Binding-site contacts:
Ligand atom C2 contacts residue VAL191 of chain 1.A at 3.7 Å (hydrophobic).
Ligand atom N contacts residue GLY204 of chain 1.A at 3.8 Å.
Ligand atom C5 contacts residue GLY194 of chain 1.A at 4.2 Å.
Ligand atom C3 contacts residue GLN174 of chain 1.A at 4.4 Å.
Ligand atom C1 contacts residue SER172 of chain 1.A at 3.4 Å.
Ligand atom C5 contacts residue CYS197 of chain 1.A at 4.2 Å (hydrophobic).
Ligand atom C1 contacts residue TRP193 of chain 1.A at 3.8 Å (hydrophobic).
Ligand atom C3 contacts residue SER192 of chain 1.A at 4.0 Å.
Ligand atom C1 contacts residue CYS173 of chain 1.A at 4.1 Å (hydrophobic).
Ligand atom C5 contacts residue GLY196 of chain 1.A at 4.1 Å.
Ligand atom C6 contacts residue SER172 of chain 1.A at 3.8 Å.
Ligand atom C2 contacts residue SER172 of chain 1.A at 3.6 Å.
Ligand atom N contacts residue TRP193 of chain 1.A at 3.7 Å.
Ligand atom C2 contacts residue SER192 of chain 1.A at 4.5 Å.
Ligand atom C6 contacts residue CYS173 of chain 1.A at 4.1 Å (hydrophobic).
Ligand atom C6 contacts residue TRP193 of chain 1.A at 4.1 Å (hydrophobic).
Ligand atom C3 contacts residue CYS173 of chain 1.A at 3.8 Å (hydrophobic).
Ligand atom N contacts residue GLY194 of chain 1.A at 4.3 Å.
Ligand atom C6 contacts residue GLY194 of chain 1.A at 3.8 Å.
Ligand atom C3 contacts residue SER177 of chain 1.A at 3.6 Å.
Ligand atom C2 contacts residue TRP193 of chain 1.A at 4.0 Å (hydrophobic).
Ligand atom C3 contacts residue TRP193 of chain 1.A at 4.2 Å (hydrophobic).
Ligand atom C6 contacts residue GLY196 of chain 1.A at 3.4 Å.
Ligand atom N contacts residue CYS173 of chain 1.A at 4.3 Å.
Ligand atom C1 contacts residue GLY196 of chain 1.A at 4.5 Å.
Ligand atom C4 contacts residue TRP193 of chain 1.A at 4.5 Å (hydrophobic).
Ligand atom C4 contacts residue CYS173 of chain 1.A at 3.9 Å (hydrophobic).
Ligand atom C2 contacts residue CYS173 of chain 1.A at 4.2 Å (hydrophobic).
Ligand atom C1 contacts residue GLY194 of chain 1.A at 4.0 Å.
Ligand atom C6 contacts residue CYS197 of chain 1.A at 4.0 Å (hydrophobic).
Ligand atom C4 contacts residue GLN174 of chain 1.A at 3.9 Å.
Ligand atom C5 contacts residue GLN174 of chain 1.A at 4.1 Å.
Ligand atom N contacts residue ASP171 of chain 1.A at 3.5 Å (salt-bridge).
Ligand atom C3 contacts residue VAL191 of chain 1.A at 4.1 Å (hydrophobic).
Ligand atom C4 contacts residue SER177 of chain 1.A at 4.1 Å.
Ligand atom N contacts residue SER172 of chain 1.A at 3.0 Å (h-bond).
Ligand atom C5 contacts residue CYS173 of chain 1.A at 4.1 Å (hydrophobic).

Sequence of chain 1.A:
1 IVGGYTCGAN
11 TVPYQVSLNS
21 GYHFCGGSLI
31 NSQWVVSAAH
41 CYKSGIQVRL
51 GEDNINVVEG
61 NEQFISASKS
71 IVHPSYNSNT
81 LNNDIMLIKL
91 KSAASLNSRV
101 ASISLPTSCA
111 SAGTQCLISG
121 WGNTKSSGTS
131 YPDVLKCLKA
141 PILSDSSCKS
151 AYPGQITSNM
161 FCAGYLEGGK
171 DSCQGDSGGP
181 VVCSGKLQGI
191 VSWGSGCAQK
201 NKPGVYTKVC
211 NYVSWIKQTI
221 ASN

A protein and the small-molecule ligand that binds it are described below.
Small molecule (SMILES): Nc1ccccc1